Sequence of chain 1.A:
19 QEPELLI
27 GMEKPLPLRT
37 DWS

Sequence of chain 1.E:
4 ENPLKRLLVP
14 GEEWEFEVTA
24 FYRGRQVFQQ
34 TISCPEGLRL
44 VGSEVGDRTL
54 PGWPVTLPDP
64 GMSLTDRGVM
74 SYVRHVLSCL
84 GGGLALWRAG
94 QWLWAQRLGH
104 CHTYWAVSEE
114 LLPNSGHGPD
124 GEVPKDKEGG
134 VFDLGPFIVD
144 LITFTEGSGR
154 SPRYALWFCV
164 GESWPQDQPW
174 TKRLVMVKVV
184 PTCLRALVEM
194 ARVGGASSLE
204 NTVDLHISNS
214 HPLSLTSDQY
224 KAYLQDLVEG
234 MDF

Binding-site contacts:
Ligand atom CH2 contacts residue GLY71 of chain 1.E at 4.0 Å.
Ligand atom CZ2 contacts residue TYR75 of chain 1.E at 3.5 Å (hydrophobic).
Ligand atom CH2 contacts residue TYR75 of chain 1.E at 3.6 Å (hydrophobic).
Ligand atom CE2 contacts residue GLU20 of chain 1.A at 3.9 Å.
Ligand atom CE3 contacts residue PRO21 of chain 1.A at 3.6 Å (hydrophobic).
Ligand atom O contacts residue LYS175 of chain 1.E at 3.0 Å (salt-bridge).
Ligand atom CE3 contacts residue VAL72 of chain 1.E at 4.0 Å (hydrophobic).
Ligand atom CZ3 contacts residue VAL72 of chain 1.E at 3.7 Å (hydrophobic).
Ligand atom CE3 contacts residue ARG26 of chain 1.E at 3.8 Å.
Ligand atom CG contacts residue ARG153 of chain 1.D at 4.0 Å.
Ligand atom O contacts residue ARG26 of chain 1.E at 3.5 Å (salt-bridge).
Ligand atom CH2 contacts residue VAL72 of chain 1.E at 3.5 Å (hydrophobic).
Ligand atom OXT contacts residue ARG153 of chain 1.D at 2.9 Å (salt-bridge).
Ligand atom CH2 contacts residue PRO21 of chain 1.A at 3.5 Å (hydrophobic).
Ligand atom CA contacts residue ARG26 of chain 1.E at 4.1 Å.
Ligand atom CB contacts residue GLN19 of chain 1.A at 3.4 Å.
Ligand atom CG contacts residue GLU20 of chain 1.A at 4.1 Å.
Ligand atom CB contacts residue ARG153 of chain 1.D at 3.9 Å.
Ligand atom CB contacts residue GLY152 of chain 1.D at 4.0 Å.
Ligand atom CD2 contacts residue GLN19 of chain 1.A at 4.1 Å.
Ligand atom CZ3 contacts residue PRO21 of chain 1.A at 3.5 Å (hydrophobic).
Ligand atom OG contacts residue ARG153 of chain 1.D at 3.7 Å.
Ligand atom CZ2 contacts residue GLY71 of chain 1.E at 4.0 Å.
Ligand atom C contacts residue ARG26 of chain 1.E at 3.9 Å.
Ligand atom CA contacts residue LYS175 of chain 1.E at 3.9 Å.
Ligand atom CG2 contacts residue VAL72 of chain 1.E at 4.1 Å (hydrophobic).
Ligand atom NE1 contacts residue GLU20 of chain 1.A at 3.6 Å.
Ligand atom OD2 contacts residue GLY152 of chain 1.D at 4.0 Å.
Ligand atom O contacts residue ARG26 of chain 1.E at 3.4 Å (salt-bridge).
Ligand atom CG2 contacts residue GLY71 of chain 1.E at 3.4 Å.
Ligand atom CG contacts residue GLN19 of chain 1.A at 3.7 Å.
Ligand atom C contacts residue ARG153 of chain 1.D at 3.5 Å.
Ligand atom CZ2 contacts residue PRO21 of chain 1.A at 3.6 Å (hydrophobic).
Ligand atom CD1 contacts residue GLU20 of chain 1.A at 4.0 Å.
Ligand atom OD2 contacts residue ARG153 of chain 1.D at 3.4 Å (salt-bridge).
Ligand atom CE2 contacts residue PRO21 of chain 1.A at 3.7 Å (hydrophobic).
Ligand atom CD1 contacts residue GLN19 of chain 1.A at 4.0 Å.
Ligand atom O contacts residue ARG153 of chain 1.D at 3.4 Å.
Ligand atom CD2 contacts residue PRO21 of chain 1.A at 3.7 Å (hydrophobic).
Ligand atom C contacts residue LYS175 of chain 1.E at 4.1 Å.

A small-molecule ligand and the protein it binds are described below.
Small molecule (SMILES): C[C@@H](O)[C@H](N)C(=O)N[C@@H](CC(=O)O)C(=O)N[C@@H](CC1=c2ccccc2=NC1)C(=O)N[C@@H](CO)C(=O)O

Sequence of chain 1.D:
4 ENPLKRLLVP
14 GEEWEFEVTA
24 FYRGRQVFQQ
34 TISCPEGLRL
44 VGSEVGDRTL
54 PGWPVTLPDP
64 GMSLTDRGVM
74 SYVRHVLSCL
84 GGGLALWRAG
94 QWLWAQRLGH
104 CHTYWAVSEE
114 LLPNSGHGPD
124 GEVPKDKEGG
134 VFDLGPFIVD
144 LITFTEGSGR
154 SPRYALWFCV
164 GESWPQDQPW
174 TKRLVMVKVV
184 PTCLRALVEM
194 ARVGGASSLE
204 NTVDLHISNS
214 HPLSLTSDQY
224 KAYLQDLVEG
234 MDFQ